This protein binds this small molecule.
Small molecule (SMILES): Cc1cn([C@H]2C[C@H](OP(=O)(O)O)[C@@H](COP(=O)(O)O)O2)c(=O)[nH]c1=O

Sequence of chain 1.A:
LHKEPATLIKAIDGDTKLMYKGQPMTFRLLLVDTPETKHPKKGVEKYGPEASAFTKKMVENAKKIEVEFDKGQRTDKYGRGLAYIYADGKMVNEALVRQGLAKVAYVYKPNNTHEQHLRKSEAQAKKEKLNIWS

Binding-site contacts:
Ligand atom O2 contacts residue TYR115 of chain 1.A at 3.9 Å.
Ligand atom C2' contacts residue TYR113 of chain 1.A at 3.8 Å (hydrophobic).
Ligand atom O4P contacts residue CA1 of chain 1.B at 2.6 Å.
Ligand atom P2 contacts residue ARG87 of chain 1.A at 4.0 Å.
Ligand atom C2 contacts residue TYR115 of chain 1.A at 3.7 Å (hydrophobic).
Ligand atom O4P contacts residue ARG35 of chain 1.A at 2.9 Å (salt-bridge).
Ligand atom O3' contacts residue LYS84 of chain 1.A at 3.3 Å (salt-bridge).
Ligand atom C5M contacts residue ARG35 of chain 1.A at 3.6 Å.
Ligand atom O1P contacts residue TYR85 of chain 1.A at 2.9 Å (h-bond).
Ligand atom O5' contacts residue ARG87 of chain 1.A at 3.1 Å (salt-bridge).
Ligand atom C4 contacts residue LEU89 of chain 1.A at 3.7 Å (hydrophobic).
Ligand atom O4' contacts residue ASP83 of chain 1.A at 4.0 Å.
Ligand atom O4 contacts residue LEU89 of chain 1.A at 3.6 Å.
Ligand atom C5 contacts residue LEU89 of chain 1.A at 4.0 Å (hydrophobic).
Ligand atom P1 contacts residue LYS84 of chain 1.A at 3.7 Å.
Ligand atom C5' contacts residue ARG87 of chain 1.A at 3.9 Å.
Ligand atom C1' contacts residue ARG87 of chain 1.A at 4.0 Å.
Ligand atom O3' contacts residue TYR85 of chain 1.A at 3.9 Å.
Ligand atom P1 contacts residue TYR85 of chain 1.A at 3.5 Å.
Ligand atom N3 contacts residue TYR115 of chain 1.A at 3.4 Å.
Ligand atom C5 contacts residue TYR113 of chain 1.A at 3.9 Å (hydrophobic).
Ligand atom O1P contacts residue LYS84 of chain 1.A at 2.8 Å (salt-bridge).
Ligand atom O4 contacts residue TYR115 of chain 1.A at 4.0 Å.
Ligand atom O5' contacts residue ARG35 of chain 1.A at 3.5 Å (salt-bridge).
Ligand atom C5M contacts residue TYR113 of chain 1.A at 3.9 Å (hydrophobic).
Ligand atom P2 contacts residue ARG35 of chain 1.A at 3.6 Å.
Ligand atom O2 contacts residue ASP83 of chain 1.A at 3.6 Å.
Ligand atom O2P contacts residue TYR85 of chain 1.A at 3.2 Å (h-bond).
Ligand atom C5' contacts residue TYR113 of chain 1.A at 3.4 Å (hydrophobic).
Ligand atom O5P contacts residue ARG35 of chain 1.A at 3.1 Å (salt-bridge).
Ligand atom C4' contacts residue ARG87 of chain 1.A at 3.7 Å.
Ligand atom O4P contacts residue ASP40 of chain 1.A at 3.0 Å (salt-bridge).
Ligand atom O4P contacts residue ASP21 of chain 1.A at 3.7 Å.
Ligand atom O4 contacts residue LEU37 of chain 1.A at 3.9 Å.
Ligand atom C2 contacts residue ASP83 of chain 1.A at 3.9 Å.
Ligand atom P2 contacts residue CA1 of chain 1.B at 3.8 Å.
Ligand atom O4' contacts residue ARG87 of chain 1.A at 2.9 Å (salt-bridge).
Ligand atom C5M contacts residue LEU36 of chain 1.A at 3.5 Å (hydrophobic).
Ligand atom C4 contacts residue TYR115 of chain 1.A at 4.0 Å (hydrophobic).
Ligand atom O5P contacts residue ARG87 of chain 1.A at 2.8 Å (salt-bridge).